The small molecule below binds the protein below.
Small molecule (SMILES): CC(C)c1onc(C[S@@H](O)c2c(Cl)cccc2Cl)c1COc1ccc(/C=C/c2cccc(C(=O)O)c2)c(Cl)c1

Binding-site contacts:
Ligand atom CL18 contacts residue MET85 of chain 1.A at 3.4 Å.
Ligand atom C2 contacts residue THR45 of chain 1.A at 3.9 Å.
Ligand atom C20 contacts residue LEU44 of chain 1.A at 3.9 Å (hydrophobic).
Ligand atom C3 contacts residue PHE41 of chain 1.A at 3.8 Å (hydrophobic).
Ligand atom O10 contacts residue PHE86 of chain 1.A at 2.6 Å.
Ligand atom C16 contacts residue TYR126 of chain 1.A at 3.6 Å (hydrophobic).
Ligand atom C30 contacts residue ILE92 of chain 1.A at 3.7 Å (hydrophobic).
Ligand atom N6 contacts residue HIS204 of chain 1.A at 2.9 Å (h-bond).
Ligand atom O21 contacts residue ALA48 of chain 1.A at 3.8 Å.
Ligand atom O36 contacts residue MET22 of chain 1.A at 3.5 Å.
Ligand atom CL13 contacts residue TYR118 of chain 1.A at 3.6 Å.
Ligand atom O10 contacts residue TYR118 of chain 1.A at 3.7 Å.
Ligand atom C3 contacts residue LEU44 of chain 1.A at 3.8 Å (hydrophobic).
Ligand atom N6 contacts residue TRP211 of chain 1.A at 3.9 Å.
Ligand atom O5 contacts residue HIS204 of chain 1.A at 3.8 Å.
Ligand atom C24 contacts residue MET47 of chain 1.A at 3.4 Å (hydrophobic).
Ligand atom C30 contacts residue SER99 of chain 1.A at 3.8 Å.
Ligand atom CL13 contacts residue TRP211 of chain 1.A at 3.9 Å.
Ligand atom C14 contacts residue MET122 of chain 1.A at 3.8 Å (hydrophobic).
Ligand atom CL38 contacts residue HIS51 of chain 1.A at 3.5 Å.
Ligand atom N6 contacts residue TRP226 of chain 1.A at 3.4 Å.
Ligand atom C31 contacts residue ILE92 of chain 1.A at 3.7 Å (hydrophobic).
Ligand atom O35 contacts residue ARG88 of chain 1.A at 3.4 Å (salt-bridge).
Ligand atom C1 contacts residue THR45 of chain 1.A at 3.4 Å.
Ligand atom C15 contacts residue MET122 of chain 1.A at 3.9 Å (hydrophobic).
Ligand atom C34 contacts residue ARG88 of chain 1.A at 3.5 Å.
Ligand atom O35 contacts residue MET22 of chain 1.A at 3.2 Å (h-bond).
Ligand atom CL18 contacts residue SER89 of chain 1.A at 3.6 Å.
Ligand atom O5 contacts residue TRP211 of chain 1.A at 3.4 Å.
Ligand atom C32 contacts residue MET22 of chain 1.A at 3.6 Å (hydrophobic).
Ligand atom O36 contacts residue ARG88 of chain 1.A at 3.2 Å (salt-bridge).
Ligand atom S9 contacts residue TYR118 of chain 1.A at 3.8 Å.
Ligand atom C34 contacts residue MET22 of chain 1.A at 3.2 Å (hydrophobic).
Ligand atom CL18 contacts residue PHE86 of chain 1.A at 3.8 Å.
Ligand atom O5 contacts residue TRP226 of chain 1.A at 3.5 Å.
Ligand atom C33 contacts residue MET22 of chain 1.A at 3.7 Å (hydrophobic).
Ligand atom C28 contacts residue MET22 of chain 1.A at 3.9 Å (hydrophobic).
Ligand atom C12 contacts residue MET122 of chain 1.A at 3.7 Å (hydrophobic).
Ligand atom C1 contacts residue PHE218 of chain 1.A at 3.6 Å (hydrophobic).
Ligand atom C15 contacts residue ILE109 of chain 1.A at 3.8 Å (hydrophobic).

Sequence of chain 1.A:
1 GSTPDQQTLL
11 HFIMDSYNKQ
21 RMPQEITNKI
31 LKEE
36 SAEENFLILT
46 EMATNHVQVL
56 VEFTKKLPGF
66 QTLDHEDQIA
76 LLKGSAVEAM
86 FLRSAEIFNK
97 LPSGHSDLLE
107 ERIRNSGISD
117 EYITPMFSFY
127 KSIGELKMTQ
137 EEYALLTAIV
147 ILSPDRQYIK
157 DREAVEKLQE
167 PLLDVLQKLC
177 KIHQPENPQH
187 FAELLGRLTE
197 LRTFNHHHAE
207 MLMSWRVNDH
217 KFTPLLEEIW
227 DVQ